This protein binds this small molecule.
Small molecule (SMILES): OC[C@H]1O[C@@H](O)[C@H](O)[C@@H](O)[C@@H]1O

Sequence of chain 1.A:
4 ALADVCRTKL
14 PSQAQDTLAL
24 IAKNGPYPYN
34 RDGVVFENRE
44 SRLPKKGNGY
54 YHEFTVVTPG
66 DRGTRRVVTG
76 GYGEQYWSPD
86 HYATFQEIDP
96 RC

Binding-site contacts:
Ligand atom O4 contacts residue ARG67 of chain 1.A at 4.3 Å.
Ligand atom O2 contacts residue PRO31 of chain 1.A at 4.3 Å.
Ligand atom O6 contacts residue ARG34 of chain 1.A at 2.9 Å (salt-bridge).
Ligand atom O1 contacts residue TYR32 of chain 1.A at 3.5 Å.
Ligand atom O6 contacts residue TYR32 of chain 1.A at 3.7 Å.
Ligand atom O3 contacts residue TYR32 of chain 1.A at 3.9 Å.
Ligand atom O1 contacts residue PRO31 of chain 1.A at 3.3 Å (h-bond).
Ligand atom C1 contacts residue TYR32 of chain 1.A at 4.0 Å (hydrophobic).
Ligand atom C6 contacts residue ARG34 of chain 1.A at 3.8 Å.
Ligand atom C3 contacts residue TYR32 of chain 1.A at 4.0 Å (hydrophobic).
Ligand atom O5 contacts residue TYR32 of chain 1.A at 3.5 Å.
Ligand atom O5 contacts residue ARG34 of chain 1.A at 4.5 Å.
Ligand atom O5 contacts residue ASN33 of chain 1.A at 2.6 Å (h-bond).
Ligand atom C2 contacts residue TYR32 of chain 1.A at 3.9 Å (hydrophobic).
Ligand atom C5 contacts residue ASN33 of chain 1.A at 3.8 Å.
Ligand atom O1 contacts residue ASN33 of chain 1.A at 3.1 Å (h-bond).
Ligand atom C1 contacts residue PRO31 of chain 1.A at 4.2 Å (hydrophobic).
Ligand atom O6 contacts residue ASN33 of chain 1.A at 3.3 Å (h-bond).
Ligand atom C6 contacts residue ASN33 of chain 1.A at 3.7 Å.
Ligand atom C2 contacts residue PRO31 of chain 1.A at 4.0 Å (hydrophobic).
Ligand atom O6 contacts residue ARG67 of chain 1.A at 4.2 Å.
Ligand atom C1 contacts residue ASN33 of chain 1.A at 3.5 Å.
Ligand atom C4 contacts residue TYR32 of chain 1.A at 3.7 Å (hydrophobic).